A protein and the small-molecule ligand that binds it are described below.
Small molecule (SMILES): Nc1ncnc2c1ncn2[C@@H]1O[C@H](CO[P](=O)(O)O[P](=O)(O)NP(=O)(O)O)[C@@H](O)[C@H]1O

Binding-site contacts:
Ligand atom O1B contacts residue PHE30 of chain 1.A at 3.2 Å.
Ligand atom PB contacts residue MN1 of chain 1.C at 3.1 Å.
Ligand atom O1A contacts residue LYS47 of chain 1.A at 3.5 Å (salt-bridge).
Ligand atom O3' contacts residue SER99 of chain 1.A at 3.7 Å.
Ligand atom PA contacts residue MN1 of chain 1.C at 3.2 Å.
Ligand atom O5' contacts residue VAL33 of chain 1.A at 3.7 Å.
Ligand atom O2' contacts residue ASP102 of chain 1.A at 3.1 Å (salt-bridge).
Ligand atom O2A contacts residue ASP163 of chain 1.A at 2.8 Å (salt-bridge).
Ligand atom O2A contacts residue MN1 of chain 1.C at 1.9 Å.
Ligand atom O2B contacts residue PHE30 of chain 1.A at 3.3 Å.
Ligand atom O2B contacts residue GLY28 of chain 1.A at 3.6 Å (h-bond).
Ligand atom C5 contacts residue LEU152 of chain 1.A at 3.6 Å (hydrophobic).
Ligand atom O1G contacts residue MN1 of chain 1.D at 3.4 Å.
Ligand atom O2G contacts residue LYS147 of chain 1.A at 2.5 Å (salt-bridge).
Ligand atom N3B contacts residue ASP163 of chain 1.A at 2.7 Å (salt-bridge).
Ligand atom O3A contacts residue MN1 of chain 1.C at 3.5 Å.
Ligand atom PG contacts residue MN1 of chain 1.C at 2.9 Å.
Ligand atom O1B contacts residue ASP163 of chain 1.A at 2.8 Å (salt-bridge).
Ligand atom N6 contacts residue ALA45 of chain 1.A at 3.5 Å.
Ligand atom O2A contacts residue ASN150 of chain 1.A at 3.0 Å (h-bond).
Ligand atom PG contacts residue LYS147 of chain 1.A at 3.6 Å.
Ligand atom N6 contacts residue GLU93 of chain 1.A at 3.2 Å (salt-bridge).
Ligand atom C2 contacts residue MET95 of chain 1.A at 3.4 Å (hydrophobic).
Ligand atom C6 contacts residue LEU152 of chain 1.A at 3.5 Å (hydrophobic).
Ligand atom C6 contacts residue ALA45 of chain 1.A at 3.5 Å (hydrophobic).
Ligand atom O1B contacts residue LYS47 of chain 1.A at 3.5 Å (salt-bridge).
Ligand atom O1B contacts residue MN1 of chain 1.D at 2.4 Å.
Ligand atom PA contacts residue ASP163 of chain 1.A at 3.6 Å.
Ligand atom O2' contacts residue SER99 of chain 1.A at 3.6 Å.
Ligand atom O3G contacts residue MN1 of chain 1.C at 3.6 Å.
Ligand atom N3B contacts residue MN1 of chain 1.C at 1.8 Å.
Ligand atom N1 contacts residue MET95 of chain 1.A at 3.0 Å (h-bond).
Ligand atom O2G contacts residue MN1 of chain 1.C at 3.1 Å.
Ligand atom O3G contacts residue LYS147 of chain 1.A at 3.5 Å (salt-bridge).
Ligand atom N3B contacts residue MN1 of chain 1.D at 3.6 Å.
Ligand atom O3' contacts residue SER149 of chain 1.A at 3.1 Å (h-bond).
Ligand atom N6 contacts residue LEU152 of chain 1.A at 3.6 Å.
Ligand atom PB contacts residue MN1 of chain 1.D at 3.6 Å.
Ligand atom O2G contacts residue ASP145 of chain 1.A at 3.3 Å (salt-bridge).
Ligand atom PB contacts residue ASP163 of chain 1.A at 3.2 Å.

Sequence of chain 1.A:
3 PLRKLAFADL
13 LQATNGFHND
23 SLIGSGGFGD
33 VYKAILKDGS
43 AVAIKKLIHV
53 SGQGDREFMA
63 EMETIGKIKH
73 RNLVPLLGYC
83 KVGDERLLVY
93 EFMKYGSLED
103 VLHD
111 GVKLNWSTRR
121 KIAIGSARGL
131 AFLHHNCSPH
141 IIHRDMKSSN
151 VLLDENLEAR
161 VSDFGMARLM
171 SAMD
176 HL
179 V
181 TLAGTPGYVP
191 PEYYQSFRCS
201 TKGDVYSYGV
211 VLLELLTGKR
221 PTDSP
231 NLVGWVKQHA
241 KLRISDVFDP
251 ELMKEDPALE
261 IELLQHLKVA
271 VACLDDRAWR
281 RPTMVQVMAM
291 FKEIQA